The small molecule below binds the protein below.
Small molecule (SMILES): CC(C)CCC[C@@H](C)[C@H]1CC[C@H]2[C@@H]3CC=C4C[C@@H](OC(=O)CCC(=O)O)CC[C@]4(C)[C@H]3CC[C@]12C

Binding-site contacts:
Ligand atom CAS contacts residue SER844 of chain 1.A at 4.3 Å.
Ligand atom CAP contacts residue ILE691 of chain 1.A at 3.8 Å (hydrophobic).
Ligand atom OAH contacts residue VAL996 of chain 1.A at 3.5 Å.
Ligand atom CAD contacts residue SER844 of chain 1.A at 4.3 Å.
Ligand atom CAL contacts residue LEU847 of chain 1.A at 3.7 Å (hydrophobic).
Ligand atom CAR contacts residue SER844 of chain 1.A at 3.5 Å.
Ligand atom CBE contacts residue ILE738 of chain 1.A at 4.2 Å (hydrophobic).
Ligand atom CAX contacts residue TRP677 of chain 1.A at 4.0 Å (hydrophobic).
Ligand atom CBC contacts residue TRP677 of chain 1.A at 3.6 Å (hydrophobic).
Ligand atom CAK contacts residue PHE730 of chain 1.A at 3.8 Å (hydrophobic).
Ligand atom CAO contacts residue ILE738 of chain 1.A at 4.0 Å (hydrophobic).
Ligand atom CAC contacts residue VAL737 of chain 1.A at 3.7 Å (hydrophobic).
Ligand atom CAX contacts residue ARG992 of chain 1.A at 3.3 Å.
Ligand atom CAK contacts residue ILE691 of chain 1.A at 4.0 Å (hydrophobic).
Ligand atom OAW contacts residue SER844 of chain 1.A at 4.1 Å.
Ligand atom CAT contacts residue PHE733 of chain 1.A at 3.6 Å (hydrophobic).
Ligand atom CAN contacts residue ILE738 of chain 1.A at 4.2 Å (hydrophobic).
Ligand atom OAH contacts residue ARG992 of chain 1.A at 3.6 Å (salt-bridge).
Ligand atom CAT contacts residue SER844 of chain 1.A at 4.0 Å.
Ligand atom CAC contacts residue PHE841 of chain 1.A at 4.3 Å (hydrophobic).
Ligand atom CAC contacts residue ILE741 of chain 1.A at 3.8 Å (hydrophobic).
Ligand atom CAL contacts residue ARG992 of chain 1.A at 4.4 Å.
Ligand atom CBG contacts residue ILE691 of chain 1.A at 4.4 Å (hydrophobic).
Ligand atom CAX contacts residue VAL996 of chain 1.A at 4.2 Å (hydrophobic).
Ligand atom CAM contacts residue TRP677 of chain 1.A at 3.6 Å (hydrophobic).
Ligand atom CAS contacts residue PHE733 of chain 1.A at 4.2 Å (hydrophobic).
Ligand atom OAF contacts residue ARG992 of chain 1.A at 2.6 Å (salt-bridge).
Ligand atom CAI contacts residue PHE730 of chain 1.A at 3.5 Å (hydrophobic).
Ligand atom CAP contacts residue ILE738 of chain 1.A at 4.0 Å (hydrophobic).
Ligand atom CAQ contacts residue ILE691 of chain 1.A at 3.7 Å (hydrophobic).
Ligand atom OAG contacts residue TRP677 of chain 1.A at 4.1 Å.
Ligand atom OAH contacts residue TRP677 of chain 1.A at 3.5 Å.
Ligand atom CAR contacts residue TRP677 of chain 1.A at 4.1 Å (hydrophobic).
Ligand atom CAY contacts residue TRP677 of chain 1.A at 3.9 Å (hydrophobic).
Ligand atom CAZ contacts residue PHE730 of chain 1.A at 3.9 Å (hydrophobic).
Ligand atom OAF contacts residue TRP677 of chain 1.A at 4.3 Å.
Ligand atom CAU contacts residue VAL737 of chain 1.A at 4.1 Å (hydrophobic).
Ligand atom CAM contacts residue LEU847 of chain 1.A at 4.1 Å (hydrophobic).
Ligand atom CAL contacts residue VAL996 of chain 1.A at 4.2 Å (hydrophobic).
Ligand atom CAI contacts residue ASN687 of chain 1.A at 3.9 Å.

Sequence of chain 1.A:
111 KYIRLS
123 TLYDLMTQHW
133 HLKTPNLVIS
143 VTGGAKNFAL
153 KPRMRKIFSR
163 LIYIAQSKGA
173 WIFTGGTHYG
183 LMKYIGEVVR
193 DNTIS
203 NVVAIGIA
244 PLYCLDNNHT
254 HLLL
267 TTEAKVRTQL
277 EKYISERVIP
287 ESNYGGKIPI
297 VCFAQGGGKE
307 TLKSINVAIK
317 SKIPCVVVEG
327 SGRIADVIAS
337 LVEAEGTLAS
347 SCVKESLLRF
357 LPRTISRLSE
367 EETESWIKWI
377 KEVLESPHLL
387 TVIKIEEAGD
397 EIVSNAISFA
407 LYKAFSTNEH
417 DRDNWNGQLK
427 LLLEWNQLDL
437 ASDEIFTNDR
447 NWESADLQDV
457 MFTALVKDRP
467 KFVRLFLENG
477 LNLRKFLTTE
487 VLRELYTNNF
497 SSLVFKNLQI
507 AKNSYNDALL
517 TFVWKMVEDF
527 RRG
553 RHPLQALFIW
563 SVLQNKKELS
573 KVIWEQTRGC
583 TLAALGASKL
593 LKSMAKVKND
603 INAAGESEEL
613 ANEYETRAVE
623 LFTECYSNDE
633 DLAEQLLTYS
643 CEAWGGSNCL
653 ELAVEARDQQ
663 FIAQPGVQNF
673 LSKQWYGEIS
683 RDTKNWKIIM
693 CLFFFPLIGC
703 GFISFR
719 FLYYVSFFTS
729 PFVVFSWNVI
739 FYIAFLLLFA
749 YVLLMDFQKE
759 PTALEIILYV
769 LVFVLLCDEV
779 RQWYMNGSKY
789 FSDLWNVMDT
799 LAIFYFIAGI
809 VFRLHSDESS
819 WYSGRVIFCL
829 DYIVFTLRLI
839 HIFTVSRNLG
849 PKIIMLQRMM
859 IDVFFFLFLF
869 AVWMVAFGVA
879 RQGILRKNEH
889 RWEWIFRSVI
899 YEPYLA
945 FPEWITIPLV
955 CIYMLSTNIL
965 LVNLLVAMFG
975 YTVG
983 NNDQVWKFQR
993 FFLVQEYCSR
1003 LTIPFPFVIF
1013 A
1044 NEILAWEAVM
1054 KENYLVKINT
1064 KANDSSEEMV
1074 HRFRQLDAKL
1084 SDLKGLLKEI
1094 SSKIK